A protein and the small-molecule ligand that binds it are described below.
Small molecule (SMILES): O=C(C1CCN(c2ccncc2)CC1)N1CCN(S(=O)(=O)c2ccc3cc(Cl)ccc3c2)CC1

Binding-site contacts:
Ligand atom C5 contacts residue TRP193 of chain 1.A at 3.4 Å (hydrophobic).
Ligand atom C2 contacts residue PHE154 of chain 1.A at 3.4 Å (hydrophobic).
Ligand atom O21 contacts residue CYS197 of chain 1.A at 3.5 Å (h-bond).
Ligand atom C6 contacts residue TRP193 of chain 1.A at 3.4 Å (hydrophobic).
Ligand atom C28 contacts residue TRP193 of chain 1.A at 3.6 Å (hydrophobic).
Ligand atom C28 contacts residue VAL191 of chain 1.A at 3.5 Å (hydrophobic).
Ligand atom C24 contacts residue GLN174 of chain 1.A at 3.6 Å.
Ligand atom C18 contacts residue GLY194 of chain 1.A at 3.6 Å.
Ligand atom C29 contacts residue TRP193 of chain 1.A at 3.4 Å (hydrophobic).
Ligand atom CL32 contacts residue GLY204 of chain 1.A at 3.7 Å.
Ligand atom C31 contacts residue ALA172 of chain 1.A at 3.5 Å (hydrophobic).
Ligand atom C27 contacts residue TRP193 of chain 1.A at 3.8 Å (hydrophobic).
Ligand atom CL32 contacts residue VAL205 of chain 1.A at 3.5 Å.
Ligand atom C25 contacts residue GLY196 of chain 1.A at 3.7 Å.
Ligand atom O23 contacts residue GLY194 of chain 1.A at 3.3 Å (h-bond).
Ligand atom C3 contacts residue PHE154 of chain 1.A at 3.6 Å (hydrophobic).
Ligand atom O22 contacts residue GLN174 of chain 1.A at 2.9 Å.
Ligand atom C30 contacts residue GLY204 of chain 1.A at 3.8 Å.
Ligand atom CL32 contacts residue TYR206 of chain 1.A at 3.3 Å.
Ligand atom C5 contacts residue TYR81 of chain 1.A at 3.7 Å (hydrophobic).
Ligand atom O22 contacts residue SO41 of chain 1.C at 3.6 Å.
Ligand atom C34 contacts residue SER177 of chain 1.A at 3.4 Å.
Ligand atom C33 contacts residue SO41 of chain 1.C at 3.1 Å.
Ligand atom C30 contacts residue TRP193 of chain 1.A at 3.7 Å (hydrophobic).
Ligand atom O21 contacts residue GLN174 of chain 1.A at 3.6 Å.
Ligand atom C6 contacts residue THR80 of chain 1.A at 3.0 Å.
Ligand atom S20 contacts residue GLN174 of chain 1.A at 3.7 Å.
Ligand atom C3 contacts residue GLU79 of chain 1.A at 3.4 Å.
Ligand atom CL32 contacts residue TRP193 of chain 1.A at 3.6 Å.
Ligand atom C31 contacts residue GLY196 of chain 1.A at 3.5 Å.
Ligand atom C34 contacts residue SO41 of chain 1.C at 3.6 Å.
Ligand atom C30 contacts residue ALA172 of chain 1.A at 3.6 Å (hydrophobic).
Ligand atom C19 contacts residue GLY194 of chain 1.A at 3.8 Å.
Ligand atom C12 contacts residue TYR81 of chain 1.A at 3.4 Å (hydrophobic).
Ligand atom CL32 contacts residue VAL191 of chain 1.A at 3.6 Å.
Ligand atom C2 contacts residue GLU79 of chain 1.A at 3.4 Å.
Ligand atom N1 contacts residue THR80 of chain 1.A at 3.3 Å (h-bond).
Ligand atom C25 contacts residue CYS197 of chain 1.A at 3.6 Å (hydrophobic).
Ligand atom N1 contacts residue PHE154 of chain 1.A at 3.5 Å.
Ligand atom C13 contacts residue GLY194 of chain 1.A at 3.6 Å.

Sequence of chain 1.A:
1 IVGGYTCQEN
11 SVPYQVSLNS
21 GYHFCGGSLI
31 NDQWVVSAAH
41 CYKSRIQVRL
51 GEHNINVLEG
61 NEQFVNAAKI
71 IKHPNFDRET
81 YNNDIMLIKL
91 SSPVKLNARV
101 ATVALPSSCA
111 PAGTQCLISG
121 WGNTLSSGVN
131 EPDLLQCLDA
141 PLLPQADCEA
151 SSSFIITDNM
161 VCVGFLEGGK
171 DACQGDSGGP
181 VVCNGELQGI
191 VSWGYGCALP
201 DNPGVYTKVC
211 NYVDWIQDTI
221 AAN